Sequence of chain 5.A:
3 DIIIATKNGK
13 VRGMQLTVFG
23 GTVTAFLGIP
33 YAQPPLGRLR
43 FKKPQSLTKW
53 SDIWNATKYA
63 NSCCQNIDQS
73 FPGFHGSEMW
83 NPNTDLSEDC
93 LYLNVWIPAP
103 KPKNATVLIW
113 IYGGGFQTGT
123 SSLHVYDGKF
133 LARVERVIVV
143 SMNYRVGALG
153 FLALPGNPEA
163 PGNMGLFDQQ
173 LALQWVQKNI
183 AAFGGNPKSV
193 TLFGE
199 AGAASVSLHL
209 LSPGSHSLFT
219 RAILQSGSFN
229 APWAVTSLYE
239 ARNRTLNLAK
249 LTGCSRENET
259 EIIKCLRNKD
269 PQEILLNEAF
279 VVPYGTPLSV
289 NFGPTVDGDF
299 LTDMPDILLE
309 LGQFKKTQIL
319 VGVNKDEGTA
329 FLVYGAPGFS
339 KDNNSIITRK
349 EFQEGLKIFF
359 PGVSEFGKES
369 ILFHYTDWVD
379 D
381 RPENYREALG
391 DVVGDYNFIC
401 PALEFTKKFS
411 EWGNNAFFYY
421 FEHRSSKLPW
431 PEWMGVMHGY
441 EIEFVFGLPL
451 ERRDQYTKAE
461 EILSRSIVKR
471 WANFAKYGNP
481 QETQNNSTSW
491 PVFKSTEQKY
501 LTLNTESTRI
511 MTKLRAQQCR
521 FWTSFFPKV

Binding-site contacts:
Ligand atom C7 contacts residue FUC2 of chain 5.B at 4.1 Å.
Ligand atom N2 contacts residue FUC2 of chain 5.B at 4.1 Å.
Ligand atom C2 contacts residue NAG1 of chain 5.B at 3.5 Å.
Ligand atom C5 contacts residue NAG1 of chain 5.B at 3.1 Å.
Ligand atom C8 contacts residue FUC2 of chain 5.B at 4.2 Å.
Ligand atom C3 contacts residue NAG1 of chain 5.B at 4.4 Å.
Ligand atom O7 contacts residue GLY336 of chain 5.A at 4.3 Å.
Ligand atom O5 contacts residue NAG1 of chain 5.B at 1.9 Å (h-bond).
Ligand atom C6 contacts residue NAG1 of chain 5.B at 2.9 Å.
Ligand atom C4 contacts residue NAG1 of chain 5.B at 4.2 Å.
Ligand atom O6 contacts residue NAG1 of chain 5.B at 4.0 Å.
Ligand atom C7 contacts residue NAG1 of chain 5.B at 4.1 Å.
Ligand atom O7 contacts residue NAG1 of chain 5.B at 3.6 Å.
Ligand atom N2 contacts residue NAG1 of chain 5.B at 4.2 Å.
Ligand atom C1 contacts residue FUC2 of chain 5.B at 4.0 Å.
Ligand atom C1 contacts residue NAG1 of chain 5.B at 2.0 Å.

This small molecule binds to this protein.
Small molecule (SMILES): CC(=O)N[C@@H]1[C@@H](O)[C@H](O)[C@@H](CO)O[C@H]1O